A small-molecule ligand and the protein it binds are described below.
Small molecule (SMILES): Cc1cn([C@H]2C[C@H](O[P](=O)(O)OC[C@H]3O[C@@H](n4ccc(N)nc4=O)C[C@@H]3O[P](=O)(O)OC[C@H]3O[C@@H](n4ccc(N)nc4=O)C[C@@H]3O)[C@@H](CO[P](=O)(O)O[C@H]3C[C@H](n4cnc5c(=O)nc(N)[nH]c54)O[C@@H]3CO[P](=O)(O)O[C@H]3C[C@H](n4ccc(N)nc4=O)O[C@@H]3CO[P](=O)(O)O[C@H]3C[C@H](n4ccc(N)nc4=O)O[C@@H]3CO[P](=O)(O)O[C@H]3C[C@H](n4cnc5c(N)ncnc54)O[C@@H]3CO)O2)c(=O)[nH]c1=O

Binding-site contacts:
Ligand atom C5' contacts residue MET64 of chain 1.A at 4.1 Å (hydrophobic).
Ligand atom C4' contacts residue THR60 of chain 1.A at 3.8 Å.
Ligand atom C2 contacts residue LEU52 of chain 1.A at 3.8 Å (hydrophobic).
Ligand atom C3' contacts residue PHE315 of chain 1.A at 4.0 Å (hydrophobic).
Ligand atom C4' contacts residue ARG319 of chain 1.A at 3.9 Å.
Ligand atom O4' contacts residue ARG319 of chain 1.A at 3.9 Å.
Ligand atom C7 contacts residue GLN47 of chain 1.A at 3.7 Å.
Ligand atom C1' contacts residue GLN53 of chain 1.A at 3.3 Å.
Ligand atom C3' contacts residue THR60 of chain 1.A at 3.9 Å.
Ligand atom O4' contacts residue THR60 of chain 1.A at 4.0 Å.
Ligand atom C5' contacts residue PHE315 of chain 1.A at 3.6 Å (hydrophobic).
Ligand atom O2 contacts residue MET64 of chain 1.A at 3.1 Å.
Ligand atom O3' contacts residue ARG319 of chain 1.A at 3.8 Å.
Ligand atom OP2 contacts residue SER316 of chain 1.A at 3.7 Å.
Ligand atom O3' contacts residue PHE315 of chain 1.A at 3.8 Å.
Ligand atom O3' contacts residue GLN53 of chain 1.A at 3.8 Å.
Ligand atom O3' contacts residue LYS313 of chain 1.A at 2.7 Å (salt-bridge).
Ligand atom C3' contacts residue LYS313 of chain 1.A at 3.3 Å.
Ligand atom C5 contacts residue GLN47 of chain 1.A at 3.7 Å.
Ligand atom O5' contacts residue GLN314 of chain 1.A at 3.9 Å.
Ligand atom O5' contacts residue PHE315 of chain 1.A at 4.0 Å.
Ligand atom O2 contacts residue GLN53 of chain 1.A at 2.9 Å (h-bond).
Ligand atom O3' contacts residue THR60 of chain 1.A at 2.8 Å (h-bond).
Ligand atom C2' contacts residue GLN314 of chain 1.A at 3.6 Å.
Ligand atom O4' contacts residue LEU52 of chain 1.A at 3.6 Å.
Ligand atom N1 contacts residue GLN53 of chain 1.A at 3.9 Å.
Ligand atom P contacts residue SER316 of chain 1.A at 3.7 Å.
Ligand atom C1' contacts residue MET64 of chain 1.A at 4.1 Å (hydrophobic).
Ligand atom OP1 contacts residue PHE315 of chain 1.A at 3.5 Å.
Ligand atom C3' contacts residue GLN314 of chain 1.A at 3.5 Å.
Ligand atom C4 contacts residue GLN47 of chain 1.A at 3.9 Å.
Ligand atom N4 contacts residue GLN47 of chain 1.A at 3.2 Å (h-bond).
Ligand atom C4' contacts residue PHE315 of chain 1.A at 4.1 Å (hydrophobic).
Ligand atom C2' contacts residue LYS313 of chain 1.A at 4.1 Å.
Ligand atom OP1 contacts residue SER316 of chain 1.A at 2.9 Å (h-bond).
Ligand atom O2 contacts residue LEU52 of chain 1.A at 3.3 Å.
Ligand atom N4 contacts residue ARG46 of chain 1.A at 3.2 Å (salt-bridge).
Ligand atom C5 contacts residue GLN47 of chain 1.A at 3.9 Å.
Ligand atom C2' contacts residue GLN53 of chain 1.A at 3.6 Å.
Ligand atom C2 contacts residue GLN53 of chain 1.A at 3.8 Å.

Sequence of chain 1.A:
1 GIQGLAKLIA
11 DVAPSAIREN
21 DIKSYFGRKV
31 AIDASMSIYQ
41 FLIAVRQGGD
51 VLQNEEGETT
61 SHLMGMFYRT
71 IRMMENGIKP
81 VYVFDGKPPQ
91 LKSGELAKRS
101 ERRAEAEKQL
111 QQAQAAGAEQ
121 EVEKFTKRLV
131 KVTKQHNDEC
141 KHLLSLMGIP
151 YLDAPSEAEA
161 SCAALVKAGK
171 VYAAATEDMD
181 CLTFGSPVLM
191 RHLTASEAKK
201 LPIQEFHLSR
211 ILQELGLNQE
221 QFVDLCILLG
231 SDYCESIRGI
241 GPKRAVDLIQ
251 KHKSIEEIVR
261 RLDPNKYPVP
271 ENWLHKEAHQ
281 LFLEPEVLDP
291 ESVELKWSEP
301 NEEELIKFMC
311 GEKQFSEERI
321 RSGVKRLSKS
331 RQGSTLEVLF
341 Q